Sequence of chain 2.B:
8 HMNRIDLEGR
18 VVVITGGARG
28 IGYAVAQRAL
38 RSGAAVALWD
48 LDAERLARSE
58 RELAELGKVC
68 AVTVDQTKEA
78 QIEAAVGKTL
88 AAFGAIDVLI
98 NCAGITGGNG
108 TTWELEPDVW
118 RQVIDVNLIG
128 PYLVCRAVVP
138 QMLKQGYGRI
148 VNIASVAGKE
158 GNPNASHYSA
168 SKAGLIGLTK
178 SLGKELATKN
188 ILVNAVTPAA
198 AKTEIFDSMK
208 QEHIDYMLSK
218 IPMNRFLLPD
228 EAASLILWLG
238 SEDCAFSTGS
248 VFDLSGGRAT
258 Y

This protein binds this small molecule.
Small molecule (SMILES): NC(=O)C(=O)O

Binding-site contacts:
Ligand atom O1 contacts residue MET214 of chain 2.B at 3.4 Å.
Ligand atom O1 contacts residue ARG255 of chain 2.B at 2.8 Å (salt-bridge).
Ligand atom C1 contacts residue ALA197 of chain 2.B at 4.0 Å (hydrophobic).
Ligand atom N1 contacts residue VAL153 of chain 2.B at 3.5 Å.
Ligand atom N1 contacts residue MET214 of chain 2.B at 3.7 Å.
Ligand atom C1 contacts residue ASN159 of chain 2.B at 3.9 Å.
Ligand atom O2 contacts residue NAD1 of chain 2.I at 3.3 Å.
Ligand atom O2 contacts residue VAL153 of chain 2.B at 4.3 Å.
Ligand atom C2 contacts residue ALA197 of chain 2.B at 4.2 Å (hydrophobic).
Ligand atom O2 contacts residue PRO195 of chain 2.B at 3.9 Å.
Ligand atom C2 contacts residue ASN159 of chain 2.B at 4.1 Å.
Ligand atom O2 contacts residue ALA196 of chain 2.B at 3.7 Å.
Ligand atom C1 contacts residue ALA196 of chain 2.B at 4.4 Å (hydrophobic).
Ligand atom O1 contacts residue ASN159 of chain 2.B at 2.9 Å (h-bond).
Ligand atom N1 contacts residue ARG255 of chain 2.B at 3.5 Å (salt-bridge).
Ligand atom O3 contacts residue SER152 of chain 2.B at 3.4 Å (h-bond).
Ligand atom C1 contacts residue VAL153 of chain 2.B at 3.5 Å (hydrophobic).
Ligand atom O3 contacts residue ALA154 of chain 2.B at 3.7 Å.
Ligand atom N1 contacts residue ALA196 of chain 2.B at 3.4 Å.
Ligand atom O3 contacts residue MET214 of chain 2.B at 3.4 Å (h-bond).
Ligand atom C2 contacts residue VAL153 of chain 2.B at 4.0 Å (hydrophobic).
Ligand atom O3 contacts residue TYR165 of chain 2.B at 3.9 Å.
Ligand atom N1 contacts residue ALA197 of chain 2.B at 3.0 Å (h-bond).
Ligand atom O2 contacts residue ALA197 of chain 2.B at 3.5 Å (h-bond).
Ligand atom O2 contacts residue MET214 of chain 2.B at 3.9 Å.
Ligand atom O2 contacts residue SER152 of chain 2.B at 3.3 Å (h-bond).
Ligand atom O1 contacts residue VAL153 of chain 2.B at 3.7 Å.
Ligand atom O3 contacts residue ASN159 of chain 2.B at 3.3 Å (h-bond).
Ligand atom C2 contacts residue MET214 of chain 2.B at 3.3 Å (hydrophobic).
Ligand atom C1 contacts residue MET214 of chain 2.B at 3.3 Å (hydrophobic).
Ligand atom C1 contacts residue ARG255 of chain 2.B at 3.5 Å.
Ligand atom C2 contacts residue NAD1 of chain 2.I at 4.5 Å.
Ligand atom C2 contacts residue SER152 of chain 2.B at 3.5 Å.